Binding-site contacts:
Ligand atom C1 contacts residue ASN114 of chain 1.D at 1.5 Å.
Ligand atom C7 contacts residue THR121 of chain 1.D at 4.1 Å.
Ligand atom C8 contacts residue THR121 of chain 1.D at 4.0 Å.
Ligand atom C7 contacts residue LYS32 of chain 1.D at 4.1 Å.
Ligand atom O6 contacts residue ASN114 of chain 1.D at 4.1 Å.
Ligand atom C6 contacts residue ASN114 of chain 1.D at 4.1 Å.
Ligand atom O7 contacts residue ASN114 of chain 1.D at 4.0 Å.
Ligand atom N2 contacts residue GLN69 of chain 1.C at 4.3 Å.
Ligand atom O7 contacts residue GLN69 of chain 1.C at 3.2 Å (h-bond).
Ligand atom C7 contacts residue TYR112 of chain 1.D at 3.5 Å (hydrophobic).
Ligand atom C4 contacts residue LEU31 of chain 1.D at 4.2 Å (hydrophobic).
Ligand atom C5 contacts residue GLU30 of chain 1.D at 4.4 Å.
Ligand atom C7 contacts residue ASN114 of chain 1.D at 3.6 Å.
Ligand atom C2 contacts residue ASN114 of chain 1.D at 2.5 Å.
Ligand atom C8 contacts residue TYR112 of chain 1.D at 3.8 Å (hydrophobic).
Ligand atom N2 contacts residue CYS33 of chain 1.D at 4.2 Å.
Ligand atom C1 contacts residue THR121 of chain 1.D at 4.0 Å.
Ligand atom C8 contacts residue LYS32 of chain 1.D at 4.1 Å.
Ligand atom C5 contacts residue ASN114 of chain 1.D at 3.8 Å.
Ligand atom O5 contacts residue GLY119 of chain 1.D at 4.3 Å.
Ligand atom O7 contacts residue TYR112 of chain 1.D at 2.7 Å (h-bond).
Ligand atom C7 contacts residue CYS33 of chain 1.D at 4.2 Å (hydrophobic).
Ligand atom C7 contacts residue GLN69 of chain 1.C at 4.0 Å.
Ligand atom N2 contacts residue ASN114 of chain 1.D at 2.9 Å (h-bond).
Ligand atom C8 contacts residue CYS33 of chain 1.D at 3.4 Å (hydrophobic).
Ligand atom O5 contacts residue ASN114 of chain 1.D at 2.4 Å (h-bond).
Ligand atom C6 contacts residue ARG23 of chain 1.D at 3.7 Å.
Ligand atom N2 contacts residue THR121 of chain 1.D at 3.8 Å.
Ligand atom C3 contacts residue ASN114 of chain 1.D at 3.9 Å.
Ligand atom O7 contacts residue LYS32 of chain 1.D at 3.4 Å (salt-bridge).
Ligand atom C1 contacts residue GLY119 of chain 1.D at 4.0 Å.
Ligand atom C2 contacts residue GLN69 of chain 1.C at 4.0 Å.
Ligand atom C6 contacts residue GLU30 of chain 1.D at 3.9 Å.
Ligand atom O6 contacts residue GLU30 of chain 1.D at 3.7 Å.
Ligand atom C4 contacts residue ASN114 of chain 1.D at 4.3 Å.
Ligand atom O4 contacts residue LEU31 of chain 1.D at 4.3 Å.
Ligand atom O6 contacts residue ARG23 of chain 1.D at 3.5 Å.
Ligand atom C1 contacts residue GLN69 of chain 1.C at 4.3 Å.
Ligand atom C8 contacts residue PHE34 of chain 1.D at 3.6 Å (hydrophobic).
Ligand atom O5 contacts residue GLN69 of chain 1.C at 4.3 Å.

This protein binds this small molecule.
Small molecule (SMILES): CC(=O)N[C@H]1[C@H](O[C@H]2[C@H](O)[C@@H](NC(C)=O)CO[C@@H]2CO)O[C@H](CO)[C@@H](O[C@@H]2O[C@H](CO[C@H]3O[C@H](CO[C@H]4O[C@H](CO)[C@@H](O)[C@H](O)[C@@H]4O)[C@@H](O)[C@H](O)[C@@H]3O)[C@@H](O)[C@H](O)[C@@H]2O)[C@@H]1O

Sequence of chain 1.D:
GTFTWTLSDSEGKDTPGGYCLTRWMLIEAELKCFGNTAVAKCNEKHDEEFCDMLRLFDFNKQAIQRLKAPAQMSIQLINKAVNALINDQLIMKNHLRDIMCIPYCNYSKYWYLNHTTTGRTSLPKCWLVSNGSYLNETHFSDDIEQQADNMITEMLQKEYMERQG

Sequence of chain 1.C:
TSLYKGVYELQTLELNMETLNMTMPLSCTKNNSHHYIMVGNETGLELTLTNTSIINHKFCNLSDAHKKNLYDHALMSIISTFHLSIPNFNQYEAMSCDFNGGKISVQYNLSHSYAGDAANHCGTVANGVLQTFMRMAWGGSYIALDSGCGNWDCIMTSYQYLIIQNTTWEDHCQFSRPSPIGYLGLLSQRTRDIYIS